Sequence of chain 1.U:
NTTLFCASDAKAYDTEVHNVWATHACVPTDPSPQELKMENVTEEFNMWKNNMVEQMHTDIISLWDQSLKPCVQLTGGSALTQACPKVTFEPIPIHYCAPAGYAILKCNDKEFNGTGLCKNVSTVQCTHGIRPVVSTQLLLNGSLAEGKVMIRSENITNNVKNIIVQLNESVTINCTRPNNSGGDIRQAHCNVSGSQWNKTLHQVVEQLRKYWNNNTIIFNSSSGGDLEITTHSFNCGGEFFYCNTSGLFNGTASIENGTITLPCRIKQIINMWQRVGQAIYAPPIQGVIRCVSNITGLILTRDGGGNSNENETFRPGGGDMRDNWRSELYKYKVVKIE

This protein binds this small molecule.
Small molecule (SMILES): CC(=O)N[C@@H]1[C@@H](O)[C@H](O)[C@@H](CO)O[C@H]1O

Binding-site contacts:
Ligand atom O7 contacts residue GLU95 of chain 1.U at 4.4 Å.
Ligand atom C1 contacts residue VAL306 of chain 1.U at 4.0 Å (hydrophobic).
Ligand atom O3 contacts residue CYS305 of chain 1.U at 3.5 Å.
Ligand atom C6 contacts residue VAL306 of chain 1.U at 3.7 Å (hydrophobic).
Ligand atom O3 contacts residue SER307 of chain 1.U at 3.8 Å.
Ligand atom N2 contacts residue PRO96 of chain 1.U at 4.1 Å.
Ligand atom O7 contacts residue PRO96 of chain 1.U at 3.0 Å.
Ligand atom C2 contacts residue VAL306 of chain 1.U at 4.2 Å (hydrophobic).
Ligand atom O3 contacts residue GLU95 of chain 1.U at 3.9 Å.
Ligand atom C7 contacts residue SER307 of chain 1.U at 3.1 Å.
Ligand atom C1 contacts residue SER307 of chain 1.U at 3.6 Å.
Ligand atom O5 contacts residue VAL306 of chain 1.U at 4.0 Å.
Ligand atom C2 contacts residue PRO96 of chain 1.U at 3.9 Å (hydrophobic).
Ligand atom O3 contacts residue VAL306 of chain 1.U at 4.0 Å.
Ligand atom C3 contacts residue VAL306 of chain 1.U at 3.2 Å (hydrophobic).
Ligand atom C7 contacts residue PRO96 of chain 1.U at 3.8 Å (hydrophobic).
Ligand atom C4 contacts residue ASN146 of chain 1.U at 4.2 Å.
Ligand atom C3 contacts residue ASN146 of chain 1.U at 3.8 Å.
Ligand atom C5 contacts residue VAL306 of chain 1.U at 2.9 Å (hydrophobic).
Ligand atom O6 contacts residue ARG136 of chain 1.U at 4.0 Å.
Ligand atom C8 contacts residue SER307 of chain 1.U at 3.3 Å.
Ligand atom C2 contacts residue SER307 of chain 1.U at 3.2 Å.
Ligand atom C5 contacts residue SER307 of chain 1.U at 4.2 Å.
Ligand atom N2 contacts residue ASN146 of chain 1.U at 2.9 Å (h-bond).
Ligand atom O7 contacts residue SER307 of chain 1.U at 4.2 Å.
Ligand atom O4 contacts residue VAL306 of chain 1.U at 2.7 Å (h-bond).
Ligand atom O5 contacts residue ASN146 of chain 1.U at 2.3 Å (h-bond).
Ligand atom O5 contacts residue SER307 of chain 1.U at 4.5 Å.
Ligand atom C4 contacts residue VAL306 of chain 1.U at 3.0 Å (hydrophobic).
Ligand atom C1 contacts residue ASN308 of chain 1.U at 4.5 Å.
Ligand atom C8 contacts residue LEU145 of chain 1.U at 4.1 Å (hydrophobic).
Ligand atom C5 contacts residue ASN146 of chain 1.U at 3.6 Å.
Ligand atom C7 contacts residue ASN146 of chain 1.U at 4.0 Å.
Ligand atom C2 contacts residue ASN146 of chain 1.U at 2.5 Å.
Ligand atom N2 contacts residue SER307 of chain 1.U at 2.4 Å (h-bond).
Ligand atom C8 contacts residue ASN244 of chain 1.U at 4.1 Å.
Ligand atom C3 contacts residue CYS305 of chain 1.U at 4.5 Å (hydrophobic).
Ligand atom C3 contacts residue SER307 of chain 1.U at 3.2 Å.
Ligand atom C4 contacts residue GLU95 of chain 1.U at 4.4 Å.
Ligand atom C1 contacts residue ASN146 of chain 1.U at 1.4 Å.